A small-molecule ligand and the protein it binds are described below.
Small molecule (SMILES): Cc1cc(CCCOc2c(C)cc(-c3noc(C(F)(F)F)n3)cc2C)on1

Sequence of chain 11.C:
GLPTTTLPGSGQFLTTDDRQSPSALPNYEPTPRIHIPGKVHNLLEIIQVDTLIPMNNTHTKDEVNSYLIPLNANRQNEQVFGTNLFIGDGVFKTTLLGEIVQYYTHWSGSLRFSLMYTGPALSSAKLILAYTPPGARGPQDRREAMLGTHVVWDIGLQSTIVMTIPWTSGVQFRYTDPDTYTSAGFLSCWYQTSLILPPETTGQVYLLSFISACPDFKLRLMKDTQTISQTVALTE

Sequence of chain 12.C:
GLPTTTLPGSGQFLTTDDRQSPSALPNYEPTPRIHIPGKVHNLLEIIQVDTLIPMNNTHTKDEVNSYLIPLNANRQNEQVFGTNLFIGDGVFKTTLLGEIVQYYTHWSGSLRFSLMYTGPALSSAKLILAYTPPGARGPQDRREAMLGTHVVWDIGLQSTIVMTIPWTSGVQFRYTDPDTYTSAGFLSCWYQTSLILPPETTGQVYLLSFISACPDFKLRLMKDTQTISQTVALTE

Sequence of chain 11.A:
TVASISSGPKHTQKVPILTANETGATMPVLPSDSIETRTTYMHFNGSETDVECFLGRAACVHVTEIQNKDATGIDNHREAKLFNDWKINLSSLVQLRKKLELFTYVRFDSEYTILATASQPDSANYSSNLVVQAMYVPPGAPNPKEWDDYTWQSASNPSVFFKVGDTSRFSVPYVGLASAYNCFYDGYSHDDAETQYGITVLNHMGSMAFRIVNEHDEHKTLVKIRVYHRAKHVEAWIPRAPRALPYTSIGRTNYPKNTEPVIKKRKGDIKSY

Binding-site contacts:
Ligand atom C3C contacts residue TYR128 of chain 11.A at 3.3 Å (hydrophobic).
Ligand atom CM2 contacts residue ILE104 of chain 11.A at 3.6 Å (hydrophobic).
Ligand atom O1A contacts residue ALA24 of chain 11.C at 3.3 Å.
Ligand atom F3 contacts residue TYR152 of chain 11.A at 3.6 Å.
Ligand atom CM6 contacts residue VAL188 of chain 11.A at 3.8 Å (hydrophobic).
Ligand atom C1C contacts residue TYR197 of chain 11.A at 3.5 Å (hydrophobic).
Ligand atom C2C contacts residue ILE104 of chain 11.A at 3.8 Å (hydrophobic).
Ligand atom O1A contacts residue PRO174 of chain 11.A at 3.5 Å.
Ligand atom C2A contacts residue TYR152 of chain 11.A at 3.7 Å (hydrophobic).
Ligand atom C2B contacts residue ILE104 of chain 11.A at 3.8 Å (hydrophobic).
Ligand atom F1 contacts residue MET224 of chain 11.A at 3.6 Å.
Ligand atom F1 contacts residue ALA150 of chain 11.A at 3.8 Å.
Ligand atom N1A contacts residue PRO174 of chain 11.A at 3.5 Å.
Ligand atom F3 contacts residue SER175 of chain 11.A at 2.8 Å.
Ligand atom O1 contacts residue MET221 of chain 11.A at 3.7 Å.
Ligand atom CM3 contacts residue ASN219 of chain 11.A at 3.8 Å.
Ligand atom CM6 contacts residue LEU25 of chain 11.C at 3.8 Å (hydrophobic).
Ligand atom CM2 contacts residue TYR128 of chain 11.A at 3.4 Å (hydrophobic).
Ligand atom F1 contacts residue PHE186 of chain 11.A at 3.8 Å.
Ligand atom F3 contacts residue ALA150 of chain 11.A at 2.7 Å.
Ligand atom C2C contacts residue TYR128 of chain 11.A at 3.2 Å (hydrophobic).
Ligand atom C3B contacts residue MET224 of chain 11.A at 3.6 Å (hydrophobic).
Ligand atom CM6 contacts residue TYR152 of chain 11.A at 3.4 Å (hydrophobic).
Ligand atom N3A contacts residue PHE186 of chain 11.A at 3.4 Å.
Ligand atom CM2 contacts residue MET224 of chain 11.A at 3.5 Å (hydrophobic).
Ligand atom C4 contacts residue TYR197 of chain 11.A at 3.4 Å (hydrophobic).
Ligand atom C6B contacts residue TYR152 of chain 11.A at 3.6 Å (hydrophobic).
Ligand atom C2A contacts residue PHE186 of chain 11.A at 3.5 Å (hydrophobic).
Ligand atom C1C contacts residue TYR128 of chain 11.A at 3.5 Å (hydrophobic).
Ligand atom C3A contacts residue PHE186 of chain 11.A at 3.7 Å (hydrophobic).
Ligand atom C5B contacts residue TYR152 of chain 11.A at 3.5 Å (hydrophobic).
Ligand atom F3 contacts residue MET151 of chain 11.A at 3.7 Å.
Ligand atom CM4 contacts residue VAL176 of chain 11.A at 3.8 Å (hydrophobic).
Ligand atom F2 contacts residue VAL176 of chain 11.A at 2.7 Å.
Ligand atom CM4 contacts residue ALA150 of chain 11.A at 3.6 Å (hydrophobic).
Ligand atom F3 contacts residue PRO174 of chain 11.A at 2.9 Å.
Ligand atom F3 contacts residue VAL176 of chain 11.A at 3.6 Å.
Ligand atom N3A contacts residue TYR152 of chain 11.A at 3.8 Å.
Ligand atom C3 contacts residue LEU106 of chain 11.A at 3.8 Å (hydrophobic).
Ligand atom N1A contacts residue ALA24 of chain 11.C at 3.2 Å.